This protein binds this small molecule.
Small molecule (SMILES): CC(=O)N[C@@H]1[C@@H](O)[C@H](O)[C@@H](CO)O[C@H]1O

Sequence of chain 1.C:
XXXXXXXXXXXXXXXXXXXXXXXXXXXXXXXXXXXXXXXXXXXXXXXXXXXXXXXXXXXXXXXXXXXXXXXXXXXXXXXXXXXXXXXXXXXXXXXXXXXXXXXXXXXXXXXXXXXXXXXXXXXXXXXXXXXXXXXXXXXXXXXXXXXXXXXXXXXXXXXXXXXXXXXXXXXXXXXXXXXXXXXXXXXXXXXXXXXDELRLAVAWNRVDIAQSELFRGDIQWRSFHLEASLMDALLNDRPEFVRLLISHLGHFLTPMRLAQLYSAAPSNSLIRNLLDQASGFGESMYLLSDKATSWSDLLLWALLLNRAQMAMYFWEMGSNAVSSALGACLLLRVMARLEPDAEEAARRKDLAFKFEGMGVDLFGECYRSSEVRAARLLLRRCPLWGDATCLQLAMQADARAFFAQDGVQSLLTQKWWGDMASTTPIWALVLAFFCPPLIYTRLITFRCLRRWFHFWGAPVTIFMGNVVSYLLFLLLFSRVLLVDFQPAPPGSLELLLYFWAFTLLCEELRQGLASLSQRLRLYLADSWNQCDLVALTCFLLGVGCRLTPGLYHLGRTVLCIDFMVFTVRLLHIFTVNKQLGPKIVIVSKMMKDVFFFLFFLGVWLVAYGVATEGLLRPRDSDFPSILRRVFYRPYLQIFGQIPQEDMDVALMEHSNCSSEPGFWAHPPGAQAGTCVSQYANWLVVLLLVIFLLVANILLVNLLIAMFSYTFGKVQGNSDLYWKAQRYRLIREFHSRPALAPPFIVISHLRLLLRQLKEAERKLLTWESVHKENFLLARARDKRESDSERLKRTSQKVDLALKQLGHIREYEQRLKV

Binding-site contacts:
Ligand atom O1 contacts residue ASN793 of chain 1.C at 2.3 Å (h-bond).
Ligand atom C2 contacts residue ASN793 of chain 1.C at 4.5 Å.
Ligand atom C1 contacts residue ASN793 of chain 1.C at 3.0 Å.
Ligand atom C5 contacts residue ASN793 of chain 1.C at 4.4 Å.
Ligand atom O5 contacts residue ASN793 of chain 1.C at 3.2 Å (h-bond).